Sequence of chain 1.A:
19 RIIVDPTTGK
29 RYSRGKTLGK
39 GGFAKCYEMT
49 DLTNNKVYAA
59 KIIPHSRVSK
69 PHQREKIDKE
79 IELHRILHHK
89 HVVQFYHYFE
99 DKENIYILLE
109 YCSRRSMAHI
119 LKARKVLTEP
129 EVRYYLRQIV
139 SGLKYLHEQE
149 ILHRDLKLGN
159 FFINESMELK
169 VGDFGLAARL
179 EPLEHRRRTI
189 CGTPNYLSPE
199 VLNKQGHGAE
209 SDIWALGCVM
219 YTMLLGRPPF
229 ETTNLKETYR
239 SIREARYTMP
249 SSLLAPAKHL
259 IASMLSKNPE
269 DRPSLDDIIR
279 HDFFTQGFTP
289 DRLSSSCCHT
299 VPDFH

Binding-site contacts:
Ligand atom N26 contacts residue LEU36 of chain 1.A at 3.7 Å.
Ligand atom C16 contacts residue PHE160 of chain 1.A at 3.9 Å (hydrophobic).
Ligand atom O12 contacts residue LEU107 of chain 1.A at 3.6 Å.
Ligand atom C11 contacts residue LEU107 of chain 1.A at 3.8 Å (hydrophobic).
Ligand atom N7 contacts residue PHE160 of chain 1.A at 3.7 Å.
Ligand atom C23 contacts residue LEU36 of chain 1.A at 3.5 Å (hydrophobic).
Ligand atom N22 contacts residue LEU36 of chain 1.A at 3.6 Å.
Ligand atom S28 contacts residue HIS117 of chain 1.A at 3.7 Å.
Ligand atom C8 contacts residue PHE160 of chain 1.A at 3.7 Å (hydrophobic).
Ligand atom C24 contacts residue CYS110 of chain 1.A at 3.3 Å (hydrophobic).
Ligand atom C29 contacts residue ARG113 of chain 1.A at 3.3 Å.
Ligand atom C1 contacts residue ALA57 of chain 1.A at 3.5 Å (hydrophobic).
Ligand atom C21 contacts residue CYS110 of chain 1.A at 3.6 Å (hydrophobic).
Ligand atom C17 contacts residue LYS38 of chain 1.A at 3.3 Å.
Ligand atom C23 contacts residue TYR109 of chain 1.A at 3.5 Å (hydrophobic).
Ligand atom C24 contacts residue LEU36 of chain 1.A at 3.9 Å (hydrophobic).
Ligand atom N6 contacts residue CYS110 of chain 1.A at 3.0 Å (h-bond).
Ligand atom N22 contacts residue CYS110 of chain 1.A at 3.8 Å.
Ligand atom C1 contacts residue CYS110 of chain 1.A at 3.5 Å (hydrophobic).
Ligand atom C9 contacts residue PHE160 of chain 1.A at 3.7 Å (hydrophobic).
Ligand atom S28 contacts residue ARG113 of chain 1.A at 3.6 Å.
Ligand atom C24 contacts residue TYR109 of chain 1.A at 3.7 Å (hydrophobic).
Ligand atom C27 contacts residue LEU36 of chain 1.A at 3.9 Å (hydrophobic).
Ligand atom C5 contacts residue ALA57 of chain 1.A at 3.9 Å (hydrophobic).
Ligand atom C18 contacts residue CYS44 of chain 1.A at 3.4 Å (hydrophobic).
Ligand atom C2 contacts residue ALA57 of chain 1.A at 3.8 Å (hydrophobic).
Ligand atom C14 contacts residue LYS59 of chain 1.A at 3.9 Å.
Ligand atom C19 contacts residue CYS44 of chain 1.A at 3.4 Å (hydrophobic).
Ligand atom C14 contacts residue CYS44 of chain 1.A at 3.8 Å (hydrophobic).
Ligand atom C25 contacts residue ARG113 of chain 1.A at 3.9 Å.
Ligand atom C3 contacts residue PHE160 of chain 1.A at 3.8 Å (hydrophobic).
Ligand atom C1 contacts residue GLU108 of chain 1.A at 3.1 Å.
Ligand atom N20 contacts residue CYS110 of chain 1.A at 3.3 Å (h-bond).
Ligand atom N6 contacts residue ALA57 of chain 1.A at 3.6 Å.
Ligand atom C23 contacts residue CYS110 of chain 1.A at 3.7 Å (hydrophobic).
Ligand atom N6 contacts residue GLU108 of chain 1.A at 3.8 Å.
Ligand atom C5 contacts residue CYS110 of chain 1.A at 3.7 Å (hydrophobic).
Ligand atom C11 contacts residue GLU108 of chain 1.A at 3.4 Å.
Ligand atom C11 contacts residue VAL91 of chain 1.A at 3.3 Å (hydrophobic).
Ligand atom C18 contacts residue LYS38 of chain 1.A at 3.5 Å.

The small molecule below binds the protein below.
Small molecule (SMILES): CC[C@@H]1C(=O)N(C)c2cnc(-n3ccnc3-c3cscn3)nc2N1C1CCCC1